Binding-site contacts:
Ligand atom O1 contacts residue PHE66 of chain 1.D at 3.4 Å.
Ligand atom C2 contacts residue MN1 of chain 1.L at 3.1 Å.
Ligand atom O3 contacts residue HIS281 of chain 1.C at 3.0 Å.
Ligand atom O1 contacts residue MN1 of chain 1.L at 2.3 Å.
Ligand atom O2 contacts residue ASN327 of chain 1.C at 2.6 Å (h-bond).
Ligand atom C2 contacts residue TRP179 of chain 1.C at 4.1 Å (hydrophobic).
Ligand atom O4 contacts residue TRP179 of chain 1.C at 3.8 Å.
Ligand atom C1 contacts residue TRP179 of chain 1.C at 3.2 Å (hydrophobic).
Ligand atom C3 contacts residue TRP179 of chain 1.C at 3.8 Å (hydrophobic).
Ligand atom O3 contacts residue ASN327 of chain 1.C at 3.6 Å.
Ligand atom C2 contacts residue HIS257 of chain 1.C at 4.0 Å.
Ligand atom O5 contacts residue ASN327 of chain 1.C at 3.5 Å (h-bond).
Ligand atom C2 contacts residue ASN327 of chain 1.C at 3.5 Å.
Ligand atom C1 contacts residue MN1 of chain 1.L at 3.1 Å.
Ligand atom C6 contacts residue TRP57 of chain 1.C at 3.4 Å (hydrophobic).
Ligand atom O2 contacts residue MN1 of chain 1.L at 2.2 Å.
Ligand atom O2 contacts residue MN1 of chain 1.K at 2.2 Å.
Ligand atom O1 contacts residue ASP289 of chain 1.C at 3.1 Å (salt-bridge).
Ligand atom C4 contacts residue ASN327 of chain 1.C at 4.0 Å.
Ligand atom O2 contacts residue GLU219 of chain 1.C at 3.5 Å (salt-bridge).
Ligand atom C5 contacts residue ASN327 of chain 1.C at 4.1 Å.
Ligand atom O4 contacts residue HIS101 of chain 1.C at 3.0 Å (h-bond).
Ligand atom C3 contacts residue MN1 of chain 1.K at 3.2 Å.
Ligand atom C1 contacts residue LYS221 of chain 1.C at 4.0 Å.
Ligand atom O1 contacts residue HIS257 of chain 1.C at 3.4 Å (h-bond).
Ligand atom O2 contacts residue ASP254 of chain 1.C at 3.3 Å (salt-bridge).
Ligand atom C3 contacts residue GLU219 of chain 1.C at 3.5 Å.
Ligand atom O3 contacts residue GLU219 of chain 1.C at 2.6 Å (salt-bridge).
Ligand atom C3 contacts residue ASN327 of chain 1.C at 4.0 Å.
Ligand atom C2 contacts residue MN1 of chain 1.K at 3.2 Å.
Ligand atom O2 contacts residue HIS257 of chain 1.C at 3.2 Å (h-bond).
Ligand atom C4 contacts residue HIS101 of chain 1.C at 4.0 Å.
Ligand atom O4 contacts residue PHE131 of chain 1.C at 4.1 Å.
Ligand atom O1 contacts residue TRP179 of chain 1.C at 3.8 Å.
Ligand atom C1 contacts residue HIS257 of chain 1.C at 3.6 Å.
Ligand atom O5 contacts residue PHE66 of chain 1.D at 3.9 Å.
Ligand atom C6 contacts residue ASN327 of chain 1.C at 3.6 Å.
Ligand atom O1 contacts residue LYS221 of chain 1.C at 2.9 Å (salt-bridge).
Ligand atom O3 contacts residue MN1 of chain 1.K at 2.2 Å.
Ligand atom O5 contacts residue MN1 of chain 1.L at 3.5 Å.

The small molecule below binds the protein below.
Small molecule (SMILES): C[C@@H]1O[C@@](O)(CO)[C@H](O)[C@H]1O

Sequence of chain 1.C:
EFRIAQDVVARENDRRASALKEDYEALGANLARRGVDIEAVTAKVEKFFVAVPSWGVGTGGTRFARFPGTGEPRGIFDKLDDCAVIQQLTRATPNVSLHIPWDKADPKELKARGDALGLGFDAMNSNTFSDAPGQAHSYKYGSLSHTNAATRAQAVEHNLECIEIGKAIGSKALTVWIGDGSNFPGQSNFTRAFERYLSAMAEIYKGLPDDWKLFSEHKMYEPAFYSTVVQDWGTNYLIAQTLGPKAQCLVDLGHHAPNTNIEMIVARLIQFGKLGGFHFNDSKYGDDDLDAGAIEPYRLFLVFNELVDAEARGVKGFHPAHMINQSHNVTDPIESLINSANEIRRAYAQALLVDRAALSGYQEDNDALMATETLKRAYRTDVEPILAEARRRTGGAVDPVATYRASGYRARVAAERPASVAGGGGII

Sequence of chain 1.D:
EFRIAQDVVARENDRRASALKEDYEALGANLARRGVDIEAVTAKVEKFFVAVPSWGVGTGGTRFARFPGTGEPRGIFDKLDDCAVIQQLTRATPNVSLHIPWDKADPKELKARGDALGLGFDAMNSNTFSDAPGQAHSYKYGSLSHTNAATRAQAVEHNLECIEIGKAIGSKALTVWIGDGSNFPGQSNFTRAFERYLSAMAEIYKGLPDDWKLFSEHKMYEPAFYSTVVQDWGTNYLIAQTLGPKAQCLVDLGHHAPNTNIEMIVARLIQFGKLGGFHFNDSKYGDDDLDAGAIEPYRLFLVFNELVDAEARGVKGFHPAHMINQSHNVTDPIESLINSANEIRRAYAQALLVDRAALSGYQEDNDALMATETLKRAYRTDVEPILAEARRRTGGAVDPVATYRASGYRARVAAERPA